Sequence of chain 1.C:
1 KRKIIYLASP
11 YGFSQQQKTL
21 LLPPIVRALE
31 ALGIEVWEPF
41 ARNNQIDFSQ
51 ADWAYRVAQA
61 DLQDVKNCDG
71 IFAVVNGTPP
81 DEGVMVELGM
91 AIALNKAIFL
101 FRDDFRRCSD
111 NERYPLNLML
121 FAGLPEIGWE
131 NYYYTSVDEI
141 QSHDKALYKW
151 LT

Sequence of chain 1.D:
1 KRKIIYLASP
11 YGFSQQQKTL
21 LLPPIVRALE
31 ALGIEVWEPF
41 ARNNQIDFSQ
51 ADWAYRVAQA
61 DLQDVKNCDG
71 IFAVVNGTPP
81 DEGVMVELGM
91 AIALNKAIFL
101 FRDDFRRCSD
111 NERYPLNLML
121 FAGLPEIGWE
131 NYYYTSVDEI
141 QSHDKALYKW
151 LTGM

The protein below binds the small molecule below.
Small molecule (SMILES): O=c1[nH]cnc2c(C[NH+]3C[C@H](CO)[C@@H](O)C3)c[nH]c12

Binding-site contacts:
Ligand atom C6' contacts residue GLU87 of chain 1.D at 3.1 Å.
Ligand atom C4 contacts residue ASP61 of chain 1.D at 3.8 Å.
Ligand atom C4' contacts residue GLU87 of chain 1.D at 3.6 Å.
Ligand atom C5' contacts residue SER9 of chain 1.D at 3.5 Å.
Ligand atom C5' contacts residue PHE13 of chain 1.D at 3.5 Å (hydrophobic).
Ligand atom C4' contacts residue SER9 of chain 1.D at 3.5 Å.
Ligand atom O3' contacts residue ALA8 of chain 1.D at 3.4 Å.
Ligand atom C6' contacts residue GLY83 of chain 1.D at 3.6 Å.
Ligand atom C2' contacts residue PRO39 of chain 1.D at 3.7 Å (hydrophobic).
Ligand atom C4 contacts residue VAL57 of chain 1.D at 3.7 Å (hydrophobic).
Ligand atom O5' contacts residue ASN117 of chain 1.B at 2.9 Å (h-bond).
Ligand atom C8 contacts residue LEU118 of chain 1.B at 3.7 Å (hydrophobic).
Ligand atom C4' contacts residue VAL84 of chain 1.D at 3.7 Å (hydrophobic).
Ligand atom N7 contacts residue PHE13 of chain 1.D at 3.7 Å.
Ligand atom C6 contacts residue PHE40 of chain 1.D at 3.5 Å (hydrophobic).
Ligand atom C10 contacts residue MET119 of chain 1.B at 3.4 Å (hydrophobic).
Ligand atom C10 contacts residue GLU87 of chain 1.D at 3.4 Å.
Ligand atom N3 contacts residue VAL57 of chain 1.D at 3.5 Å.
Ligand atom C4' contacts residue ASP81 of chain 1.D at 3.8 Å.
Ligand atom O3' contacts residue GLU87 of chain 1.D at 2.7 Å (salt-bridge).
Ligand atom C3' contacts residue SER9 of chain 1.D at 3.0 Å.
Ligand atom O3' contacts residue SER9 of chain 1.D at 3.3 Å (h-bond).
Ligand atom N1' contacts residue GLU87 of chain 1.D at 2.7 Å (salt-bridge).
Ligand atom N3 contacts residue ASP61 of chain 1.D at 3.2 Å (salt-bridge).
Ligand atom C5' contacts residue ASP81 of chain 1.D at 3.3 Å.
Ligand atom C2' contacts residue GLU87 of chain 1.D at 3.7 Å.
Ligand atom O3' contacts residue PRO39 of chain 1.D at 3.6 Å.
Ligand atom C9 contacts residue ASP61 of chain 1.D at 3.7 Å.
Ligand atom N1' contacts residue ASP61 of chain 1.D at 3.5 Å (salt-bridge).
Ligand atom N1 contacts residue PHE40 of chain 1.D at 3.5 Å.
Ligand atom C6' contacts residue MET119 of chain 1.B at 3.7 Å (hydrophobic).
Ligand atom N7 contacts residue LEU118 of chain 1.B at 3.6 Å.
Ligand atom O5' contacts residue PHE13 of chain 1.D at 3.4 Å.
Ligand atom C10 contacts residue ASP61 of chain 1.D at 2.8 Å.
Ligand atom O5' contacts residue GLY83 of chain 1.D at 3.4 Å.
Ligand atom C3' contacts residue GLU87 of chain 1.D at 3.6 Å.
Ligand atom N7 contacts residue ASP110 of chain 1.B at 2.7 Å (salt-bridge).
Ligand atom C2 contacts residue VAL57 of chain 1.D at 3.8 Å (hydrophobic).
Ligand atom O5' contacts residue ASP81 of chain 1.D at 2.6 Å (salt-bridge).
Ligand atom C8 contacts residue ASP110 of chain 1.B at 3.1 Å.

Sequence of chain 1.B:
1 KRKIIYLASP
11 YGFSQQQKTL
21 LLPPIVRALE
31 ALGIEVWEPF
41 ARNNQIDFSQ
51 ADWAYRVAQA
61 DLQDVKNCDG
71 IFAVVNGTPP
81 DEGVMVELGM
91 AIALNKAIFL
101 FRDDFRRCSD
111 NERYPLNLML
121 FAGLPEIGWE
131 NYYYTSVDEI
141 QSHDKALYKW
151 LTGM